Sequence of chain 1.E:
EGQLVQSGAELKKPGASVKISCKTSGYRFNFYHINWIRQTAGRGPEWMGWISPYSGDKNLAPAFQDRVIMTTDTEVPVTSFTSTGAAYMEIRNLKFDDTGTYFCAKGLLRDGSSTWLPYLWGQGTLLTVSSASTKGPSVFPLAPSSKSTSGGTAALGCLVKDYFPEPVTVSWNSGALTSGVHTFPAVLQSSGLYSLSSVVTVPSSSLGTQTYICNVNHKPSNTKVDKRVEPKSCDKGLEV

Sequence of chain 1.F:
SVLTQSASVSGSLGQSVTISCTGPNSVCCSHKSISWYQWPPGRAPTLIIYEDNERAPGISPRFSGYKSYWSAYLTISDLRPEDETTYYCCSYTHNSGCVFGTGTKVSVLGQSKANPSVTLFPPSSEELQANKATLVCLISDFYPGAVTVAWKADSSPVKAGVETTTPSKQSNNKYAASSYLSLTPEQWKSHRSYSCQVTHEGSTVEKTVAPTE

Sequence of chain 1.B:
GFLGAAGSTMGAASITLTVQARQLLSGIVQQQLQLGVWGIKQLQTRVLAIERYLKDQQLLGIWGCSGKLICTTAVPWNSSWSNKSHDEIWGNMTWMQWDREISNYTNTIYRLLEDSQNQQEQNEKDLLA

Binding-site contacts:
Ligand atom N2 contacts residue HIS33 of chain 1.E at 3.1 Å (h-bond).
Ligand atom O6 contacts residue ASP111 of chain 1.E at 3.4 Å (salt-bridge).
Ligand atom O3 contacts residue HIS33 of chain 1.E at 2.9 Å (h-bond).
Ligand atom C7 contacts residue ASN58 of chain 1.A at 3.1 Å.
Ligand atom N2 contacts residue ASN58 of chain 1.A at 2.9 Å (h-bond).
Ligand atom O5 contacts residue ASN59 of chain 1.E at 2.9 Å (h-bond).
Ligand atom O6 contacts residue GLY112 of chain 1.E at 2.9 Å (h-bond).
Ligand atom C7 contacts residue SER52 of chain 1.E at 3.2 Å.
Ligand atom O6 contacts residue ASN59 of chain 1.E at 3.4 Å (h-bond).
Ligand atom C7 contacts residue SER17 of chain 1.B at 3.4 Å.
Ligand atom C3 contacts residue ASP57 of chain 1.E at 3.6 Å.
Ligand atom O5 contacts residue ASN58 of chain 1.A at 2.4 Å (h-bond).
Ligand atom O6 contacts residue ARG110 of chain 1.E at 3.4 Å (salt-bridge).
Ligand atom C1 contacts residue ARG110 of chain 1.E at 3.6 Å.
Ligand atom O2 contacts residue ASN96 of chain 1.F at 3.5 Å (h-bond).
Ligand atom O3 contacts residue THR115 of chain 1.E at 3.4 Å (h-bond).
Ligand atom C1 contacts residue ASN59 of chain 1.E at 3.3 Å.
Ligand atom O2 contacts residue GLY112 of chain 1.E at 3.2 Å (h-bond).
Ligand atom C6 contacts residue GLY112 of chain 1.E at 3.4 Å.
Ligand atom C8 contacts residue HIS33 of chain 1.E at 3.3 Å.
Ligand atom C4 contacts residue HIS95 of chain 1.F at 3.4 Å.
Ligand atom O5 contacts residue ARG110 of chain 1.E at 3.5 Å (salt-bridge).
Ligand atom O3 contacts residue ASP57 of chain 1.E at 3.3 Å (salt-bridge).
Ligand atom C1 contacts residue ASN58 of chain 1.A at 1.4 Å.
Ligand atom O6 contacts residue ASP111 of chain 1.E at 3.2 Å (salt-bridge).
Ligand atom O7 contacts residue ASN58 of chain 1.A at 3.0 Å (h-bond).
Ligand atom C1 contacts residue ASP57 of chain 1.E at 3.5 Å.
Ligand atom C2 contacts residue ASP57 of chain 1.E at 3.2 Å.
Ligand atom C8 contacts residue SER17 of chain 1.B at 3.3 Å.
Ligand atom O4 contacts residue HIS95 of chain 1.F at 3.2 Å.
Ligand atom C6 contacts residue ASN30 of chain 1.E at 3.2 Å.
Ligand atom O6 contacts residue PHE31 of chain 1.E at 2.7 Å (h-bond).
Ligand atom O7 contacts residue SER17 of chain 1.B at 2.7 Å (h-bond).
Ligand atom C2 contacts residue ASN58 of chain 1.A at 2.5 Å.
Ligand atom O4 contacts residue SER113 of chain 1.E at 3.5 Å (h-bond).
Ligand atom C7 contacts residue HIS33 of chain 1.E at 3.3 Å.
Ligand atom O7 contacts residue SER52 of chain 1.E at 2.5 Å (h-bond).
Ligand atom O4 contacts residue ASP57 of chain 1.E at 3.1 Å (salt-bridge).
Ligand atom C6 contacts residue PHE31 of chain 1.E at 3.3 Å (hydrophobic).
Ligand atom C8 contacts residue SER52 of chain 1.E at 3.2 Å.

The protein below binds the small molecule below.
Small molecule (SMILES): CC(=O)N[C@H]1[C@H](O[C@H]2[C@H](O)[C@@H](NC(C)=O)CO[C@@H]2CO)O[C@H](CO)[C@@H](O[C@@H]2O[C@H](CO[C@H]3O[C@H](CO[C@H]4O[C@H](CO)[C@@H](O)[C@H](O)[C@@H]4O)[C@@H](O)[C@H](O[C@H]4O[C@H](CO)[C@@H](O)[C@H](O)[C@@H]4O)[C@@H]3O)[C@@H](O)[C@H](O[C@H]3O[C@H](CO)[C@@H](O)[C@H](O)[C@@H]3O)[C@@H]2O)[C@@H]1O

Sequence of chain 1.A:
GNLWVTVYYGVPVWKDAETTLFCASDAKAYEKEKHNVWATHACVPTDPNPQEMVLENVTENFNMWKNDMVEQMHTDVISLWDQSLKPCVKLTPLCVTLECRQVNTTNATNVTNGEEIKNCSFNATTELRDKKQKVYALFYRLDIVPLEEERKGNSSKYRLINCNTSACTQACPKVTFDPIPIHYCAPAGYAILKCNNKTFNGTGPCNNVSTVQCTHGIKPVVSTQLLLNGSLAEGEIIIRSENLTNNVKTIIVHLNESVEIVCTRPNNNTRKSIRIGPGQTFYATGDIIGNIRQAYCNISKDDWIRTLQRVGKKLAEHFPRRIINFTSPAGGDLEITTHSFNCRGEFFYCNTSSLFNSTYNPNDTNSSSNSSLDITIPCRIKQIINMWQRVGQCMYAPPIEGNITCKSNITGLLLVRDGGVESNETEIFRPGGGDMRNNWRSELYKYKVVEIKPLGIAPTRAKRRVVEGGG